Binding-site contacts:
Ligand atom O4 contacts residue TRP366 of chain 1.A at 4.1 Å.
Ligand atom C4 contacts residue ASN74 of chain 1.A at 4.2 Å.
Ligand atom O5 contacts residue ASN74 of chain 1.A at 2.4 Å (h-bond).
Ligand atom C3 contacts residue ASN74 of chain 1.A at 3.8 Å.
Ligand atom O7 contacts residue ASN74 of chain 1.A at 3.8 Å.
Ligand atom O3 contacts residue TRP366 of chain 1.A at 4.2 Å.
Ligand atom C1 contacts residue TRP366 of chain 1.A at 3.8 Å (hydrophobic).
Ligand atom C7 contacts residue TRP366 of chain 1.A at 4.0 Å (hydrophobic).
Ligand atom C5 contacts residue TRP366 of chain 1.A at 4.1 Å (hydrophobic).
Ligand atom C4 contacts residue TRP366 of chain 1.A at 4.4 Å (hydrophobic).
Ligand atom C2 contacts residue TRP366 of chain 1.A at 4.1 Å (hydrophobic).
Ligand atom N2 contacts residue ASN74 of chain 1.A at 2.9 Å (h-bond).
Ligand atom C2 contacts residue ASN74 of chain 1.A at 2.5 Å.
Ligand atom C3 contacts residue TRP366 of chain 1.A at 3.7 Å (hydrophobic).
Ligand atom C7 contacts residue ASN74 of chain 1.A at 3.5 Å.
Ligand atom C8 contacts residue TRP366 of chain 1.A at 3.5 Å (hydrophobic).
Ligand atom C5 contacts residue ASN74 of chain 1.A at 3.7 Å.
Ligand atom N2 contacts residue TRP366 of chain 1.A at 3.4 Å.
Ligand atom O5 contacts residue TRP366 of chain 1.A at 4.5 Å.
Ligand atom C1 contacts residue ASN74 of chain 1.A at 1.4 Å.

The protein below binds the small molecule below.
Small molecule (SMILES): CC(=O)N[C@@H]1[C@@H](O)[C@H](O)[C@@H](CO)O[C@H]1O

Sequence of chain 1.A:
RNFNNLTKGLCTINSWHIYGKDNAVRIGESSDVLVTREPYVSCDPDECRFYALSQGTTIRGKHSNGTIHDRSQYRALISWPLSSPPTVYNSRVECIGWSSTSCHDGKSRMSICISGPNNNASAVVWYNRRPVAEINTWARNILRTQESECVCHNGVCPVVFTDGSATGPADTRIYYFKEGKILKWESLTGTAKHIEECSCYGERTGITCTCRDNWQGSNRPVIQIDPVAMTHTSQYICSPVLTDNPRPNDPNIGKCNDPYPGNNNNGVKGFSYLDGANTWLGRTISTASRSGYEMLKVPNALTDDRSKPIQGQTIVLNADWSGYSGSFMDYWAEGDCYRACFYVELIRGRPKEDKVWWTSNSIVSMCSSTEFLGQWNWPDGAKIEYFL